The small molecule below binds the protein below.
Small molecule (SMILES): CC(=O)N[C@@H]1[C@@H](O)[C@H](O)[C@@H](CO)O[C@H]1O

Binding-site contacts:
Ligand atom O7 contacts residue TYR775 of chain 1.A at 4.4 Å.
Ligand atom O7 contacts residue LYS736 of chain 1.A at 3.6 Å.
Ligand atom C4 contacts residue ASN744 of chain 1.A at 4.2 Å.
Ligand atom C8 contacts residue ASN744 of chain 1.A at 4.3 Å.
Ligand atom C7 contacts residue ASN744 of chain 1.A at 3.3 Å.
Ligand atom N2 contacts residue ASN744 of chain 1.A at 2.7 Å (h-bond).
Ligand atom C5 contacts residue ASN744 of chain 1.A at 3.7 Å.
Ligand atom C2 contacts residue ASN744 of chain 1.A at 2.4 Å.
Ligand atom C3 contacts residue ASN744 of chain 1.A at 3.7 Å.
Ligand atom C8 contacts residue GLN773 of chain 1.A at 3.6 Å.
Ligand atom O5 contacts residue ASN744 of chain 1.A at 2.4 Å (h-bond).
Ligand atom C1 contacts residue LYS736 of chain 1.A at 3.8 Å.
Ligand atom C7 contacts residue LYS736 of chain 1.A at 4.0 Å.
Ligand atom C1 contacts residue ASN744 of chain 1.A at 1.4 Å.
Ligand atom O7 contacts residue ASN744 of chain 1.A at 3.6 Å (h-bond).
Ligand atom C8 contacts residue TYR775 of chain 1.A at 3.8 Å (hydrophobic).

Sequence of chain 1.A:
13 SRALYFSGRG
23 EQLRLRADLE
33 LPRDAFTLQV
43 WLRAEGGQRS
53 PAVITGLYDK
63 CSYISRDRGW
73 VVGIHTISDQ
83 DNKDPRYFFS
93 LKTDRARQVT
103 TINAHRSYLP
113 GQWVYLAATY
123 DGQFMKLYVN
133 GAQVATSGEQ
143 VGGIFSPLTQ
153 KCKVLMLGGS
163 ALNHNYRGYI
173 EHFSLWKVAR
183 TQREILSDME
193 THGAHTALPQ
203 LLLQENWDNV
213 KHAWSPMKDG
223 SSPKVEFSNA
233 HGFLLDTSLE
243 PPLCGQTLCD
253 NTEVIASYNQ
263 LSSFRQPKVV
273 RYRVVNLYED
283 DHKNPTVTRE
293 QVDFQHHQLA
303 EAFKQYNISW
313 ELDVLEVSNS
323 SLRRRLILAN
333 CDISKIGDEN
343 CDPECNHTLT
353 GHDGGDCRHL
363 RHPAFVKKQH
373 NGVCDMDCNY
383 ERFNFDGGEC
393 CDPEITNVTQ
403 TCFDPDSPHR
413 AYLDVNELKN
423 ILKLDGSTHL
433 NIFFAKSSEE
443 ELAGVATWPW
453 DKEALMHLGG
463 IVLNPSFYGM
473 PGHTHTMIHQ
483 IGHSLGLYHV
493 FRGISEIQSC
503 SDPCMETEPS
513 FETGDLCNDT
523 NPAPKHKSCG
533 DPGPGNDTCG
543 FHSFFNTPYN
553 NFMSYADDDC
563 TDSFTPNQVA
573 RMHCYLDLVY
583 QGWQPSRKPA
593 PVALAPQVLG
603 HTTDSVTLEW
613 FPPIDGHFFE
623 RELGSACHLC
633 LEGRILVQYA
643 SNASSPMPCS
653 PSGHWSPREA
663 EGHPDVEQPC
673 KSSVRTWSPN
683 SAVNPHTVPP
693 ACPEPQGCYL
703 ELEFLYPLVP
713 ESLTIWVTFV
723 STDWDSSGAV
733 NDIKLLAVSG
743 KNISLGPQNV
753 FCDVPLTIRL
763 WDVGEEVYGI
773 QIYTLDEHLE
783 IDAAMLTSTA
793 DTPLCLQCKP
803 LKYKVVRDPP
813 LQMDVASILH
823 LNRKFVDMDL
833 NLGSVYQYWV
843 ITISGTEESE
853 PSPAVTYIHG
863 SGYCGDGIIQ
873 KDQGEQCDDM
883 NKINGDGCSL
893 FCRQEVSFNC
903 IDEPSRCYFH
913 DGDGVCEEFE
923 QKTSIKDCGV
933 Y